Sequence of chain 1.A:
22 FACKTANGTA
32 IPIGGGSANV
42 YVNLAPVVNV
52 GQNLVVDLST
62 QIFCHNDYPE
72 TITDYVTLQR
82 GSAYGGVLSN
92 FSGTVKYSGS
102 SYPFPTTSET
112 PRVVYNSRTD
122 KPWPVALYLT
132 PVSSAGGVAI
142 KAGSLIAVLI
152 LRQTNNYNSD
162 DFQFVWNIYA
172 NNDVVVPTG

This small molecule binds to this protein.
Small molecule (SMILES): OCc1cn[nH]n1

Binding-site contacts:
Ligand atom CA contacts residue TYR69 of chain 1.A at 3.6 Å (hydrophobic).
Ligand atom CB contacts residue TYR158 of chain 1.A at 4.3 Å (hydrophobic).
Ligand atom OG contacts residue TYR158 of chain 1.A at 4.4 Å.
Ligand atom OG contacts residue HP61 of chain 1.F at 1.5 Å.
Ligand atom N contacts residue GLC2 of chain 1.C at 3.4 Å.
Ligand atom NT contacts residue GLC3 of chain 1.C at 3.9 Å.
Ligand atom CA contacts residue HP61 of chain 1.F at 3.6 Å.
Ligand atom CB contacts residue TYR69 of chain 1.A at 3.1 Å (hydrophobic).
Ligand atom CB contacts residue HP61 of chain 1.F at 2.7 Å.
Ligand atom N contacts residue TYR69 of chain 1.A at 4.4 Å.
Ligand atom NT contacts residue GLC2 of chain 1.C at 1.6 Å.
Ligand atom N contacts residue HP61 of chain 1.F at 3.7 Å.
Ligand atom N2 contacts residue GLC3 of chain 1.C at 4.0 Å.
Ligand atom C contacts residue GLC2 of chain 1.C at 2.3 Å.
Ligand atom OG contacts residue TYR69 of chain 1.A at 4.0 Å.
Ligand atom CA contacts residue GLC2 of chain 1.C at 3.3 Å.
Ligand atom N2 contacts residue GLC2 of chain 1.C at 2.4 Å.
Ligand atom C contacts residue TYR69 of chain 1.A at 3.9 Å (hydrophobic).